Binding-site contacts:
Ligand atom C3 contacts residue ASN682 of chain 1.G at 3.8 Å.
Ligand atom O7 contacts residue ASN682 of chain 1.G at 3.5 Å (h-bond).
Ligand atom C5 contacts residue ASN682 of chain 1.G at 3.6 Å.
Ligand atom O7 contacts residue GLN887 of chain 1.G at 3.7 Å.
Ligand atom C4 contacts residue ASN682 of chain 1.G at 4.2 Å.
Ligand atom C1 contacts residue ASN682 of chain 1.G at 1.4 Å.
Ligand atom O5 contacts residue ASN682 of chain 1.G at 2.3 Å (h-bond).
Ligand atom N2 contacts residue ASN682 of chain 1.G at 2.9 Å (h-bond).
Ligand atom C7 contacts residue ASN682 of chain 1.G at 3.5 Å.
Ligand atom O6 contacts residue GLN891 of chain 1.G at 4.1 Å.
Ligand atom C2 contacts residue ASN682 of chain 1.G at 2.5 Å.

The protein below binds the small molecule below.
Small molecule (SMILES): CC(=O)N[C@@H]1[C@@H](O)[C@H](O)[C@@H](CO)O[C@H]1O

Sequence of chain 1.G:
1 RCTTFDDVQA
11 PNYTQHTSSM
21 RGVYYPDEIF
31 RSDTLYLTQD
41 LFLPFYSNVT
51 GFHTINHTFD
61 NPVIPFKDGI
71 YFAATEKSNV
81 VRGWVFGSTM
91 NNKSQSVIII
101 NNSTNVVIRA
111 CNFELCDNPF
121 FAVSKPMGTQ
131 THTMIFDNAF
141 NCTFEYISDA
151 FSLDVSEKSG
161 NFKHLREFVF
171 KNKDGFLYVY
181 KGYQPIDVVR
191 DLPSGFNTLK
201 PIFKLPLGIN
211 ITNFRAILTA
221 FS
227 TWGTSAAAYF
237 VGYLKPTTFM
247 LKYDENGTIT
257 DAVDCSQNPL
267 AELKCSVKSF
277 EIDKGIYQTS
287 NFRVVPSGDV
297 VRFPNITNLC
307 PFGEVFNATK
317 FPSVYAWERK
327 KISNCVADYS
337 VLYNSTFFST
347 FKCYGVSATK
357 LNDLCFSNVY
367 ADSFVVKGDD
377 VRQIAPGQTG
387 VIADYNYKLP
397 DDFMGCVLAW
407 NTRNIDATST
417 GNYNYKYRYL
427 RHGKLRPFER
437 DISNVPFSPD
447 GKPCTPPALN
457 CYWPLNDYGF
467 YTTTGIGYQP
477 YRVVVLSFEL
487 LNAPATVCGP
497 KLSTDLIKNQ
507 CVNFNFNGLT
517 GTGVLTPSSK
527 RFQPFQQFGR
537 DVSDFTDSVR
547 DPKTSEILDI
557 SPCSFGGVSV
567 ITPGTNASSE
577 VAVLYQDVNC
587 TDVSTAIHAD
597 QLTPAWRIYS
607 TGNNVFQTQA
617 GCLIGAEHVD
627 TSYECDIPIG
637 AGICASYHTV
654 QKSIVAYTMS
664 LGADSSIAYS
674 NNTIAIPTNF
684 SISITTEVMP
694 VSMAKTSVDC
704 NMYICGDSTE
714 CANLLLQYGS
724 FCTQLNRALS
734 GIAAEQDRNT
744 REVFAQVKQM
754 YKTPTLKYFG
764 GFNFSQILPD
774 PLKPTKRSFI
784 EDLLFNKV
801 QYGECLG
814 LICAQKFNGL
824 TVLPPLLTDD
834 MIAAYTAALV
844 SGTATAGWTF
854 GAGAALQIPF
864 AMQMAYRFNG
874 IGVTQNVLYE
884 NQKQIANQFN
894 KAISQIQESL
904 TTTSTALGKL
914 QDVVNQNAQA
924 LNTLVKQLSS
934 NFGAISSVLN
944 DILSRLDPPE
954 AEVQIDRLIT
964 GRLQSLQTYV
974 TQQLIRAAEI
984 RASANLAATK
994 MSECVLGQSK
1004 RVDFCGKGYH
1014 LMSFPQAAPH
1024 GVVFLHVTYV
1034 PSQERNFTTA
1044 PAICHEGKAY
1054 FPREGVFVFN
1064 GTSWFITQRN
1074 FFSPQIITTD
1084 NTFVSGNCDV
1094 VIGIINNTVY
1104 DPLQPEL